The small molecule below binds the protein below.
Small molecule (SMILES): Cc1cc(CCCCCCCOc2ccc(C3=NCCO3)cc2)on1

Sequence of chain 4.C:
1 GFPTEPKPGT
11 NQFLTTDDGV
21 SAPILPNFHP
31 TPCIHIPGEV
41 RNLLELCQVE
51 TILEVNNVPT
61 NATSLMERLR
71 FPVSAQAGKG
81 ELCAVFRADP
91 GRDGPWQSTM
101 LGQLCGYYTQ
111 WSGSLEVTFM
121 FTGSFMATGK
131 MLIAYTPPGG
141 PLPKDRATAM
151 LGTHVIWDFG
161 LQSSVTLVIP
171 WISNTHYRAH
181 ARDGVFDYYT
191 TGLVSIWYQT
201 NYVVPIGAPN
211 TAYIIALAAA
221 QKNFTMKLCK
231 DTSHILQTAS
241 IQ

Binding-site contacts:
Ligand atom C2B contacts residue TRP203 of chain 4.A at 4.1 Å (hydrophobic).
Ligand atom C6C contacts residue TYR201 of chain 4.A at 4.0 Å (hydrophobic).
Ligand atom C4B contacts residue ASN228 of chain 4.A at 4.0 Å.
Ligand atom N3A contacts residue ASP112 of chain 4.A at 2.8 Å (salt-bridge).
Ligand atom C4 contacts residue ILE24 of chain 4.C at 4.0 Å (hydrophobic).
Ligand atom C5 contacts residue PHE233 of chain 4.A at 3.9 Å (hydrophobic).
Ligand atom C31 contacts residue ILE24 of chain 4.C at 3.6 Å (hydrophobic).
Ligand atom C5 contacts residue PHE155 of chain 4.A at 3.9 Å (hydrophobic).
Ligand atom C4C contacts residue PHE135 of chain 4.A at 3.7 Å (hydrophobic).
Ligand atom C4C contacts residue VAL192 of chain 4.A at 3.5 Å (hydrophobic).
Ligand atom C4A contacts residue ASP112 of chain 4.A at 3.0 Å.
Ligand atom O1B contacts residue TYR201 of chain 4.A at 3.4 Å.
Ligand atom N2 contacts residue PHE233 of chain 4.A at 3.8 Å.
Ligand atom O1A contacts residue ASN228 of chain 4.A at 3.7 Å.
Ligand atom C4A contacts residue THR114 of chain 4.A at 3.6 Å.
Ligand atom C5B contacts residue ASP112 of chain 4.A at 3.9 Å.
Ligand atom C31 contacts residue PRO177 of chain 4.A at 3.9 Å (hydrophobic).
Ligand atom C5B contacts residue ILE111 of chain 4.A at 4.0 Å (hydrophobic).
Ligand atom N2 contacts residue PHE155 of chain 4.A at 3.6 Å.
Ligand atom C4B contacts residue TRP203 of chain 4.A at 3.6 Å (hydrophobic).
Ligand atom C2B contacts residue TYR201 of chain 4.A at 3.4 Å (hydrophobic).
Ligand atom C7C contacts residue MET230 of chain 4.A at 4.1 Å (hydrophobic).
Ligand atom O1 contacts residue PHE233 of chain 4.A at 3.1 Å.
Ligand atom C31 contacts residue VAL179 of chain 4.A at 3.5 Å (hydrophobic).
Ligand atom C3B contacts residue TRP203 of chain 4.A at 3.2 Å (hydrophobic).
Ligand atom C2A contacts residue TRP203 of chain 4.A at 3.6 Å (hydrophobic).
Ligand atom C2C contacts residue VAL192 of chain 4.A at 3.7 Å (hydrophobic).
Ligand atom O1A contacts residue TRP203 of chain 4.A at 3.3 Å.
Ligand atom C5C contacts residue PHE135 of chain 4.A at 3.5 Å (hydrophobic).
Ligand atom O1 contacts residue PHE155 of chain 4.A at 3.5 Å.
Ligand atom C4 contacts residue VAL190 of chain 4.A at 3.8 Å (hydrophobic).
Ligand atom C5B contacts residue ILE113 of chain 4.A at 3.5 Å (hydrophobic).
Ligand atom C3C contacts residue PHE135 of chain 4.A at 3.8 Å (hydrophobic).
Ligand atom C6B contacts residue ILE113 of chain 4.A at 4.0 Å (hydrophobic).
Ligand atom C5A contacts residue ASN228 of chain 4.A at 4.0 Å.
Ligand atom C3 contacts residue PHE155 of chain 4.A at 4.0 Å (hydrophobic).
Ligand atom N3A contacts residue ILE113 of chain 4.A at 3.7 Å.
Ligand atom C5C contacts residue ILE111 of chain 4.A at 3.7 Å (hydrophobic).
Ligand atom C3B contacts residue ASN228 of chain 4.A at 4.0 Å.
Ligand atom O1B contacts residue MET230 of chain 4.A at 4.0 Å.

Sequence of chain 5.C:
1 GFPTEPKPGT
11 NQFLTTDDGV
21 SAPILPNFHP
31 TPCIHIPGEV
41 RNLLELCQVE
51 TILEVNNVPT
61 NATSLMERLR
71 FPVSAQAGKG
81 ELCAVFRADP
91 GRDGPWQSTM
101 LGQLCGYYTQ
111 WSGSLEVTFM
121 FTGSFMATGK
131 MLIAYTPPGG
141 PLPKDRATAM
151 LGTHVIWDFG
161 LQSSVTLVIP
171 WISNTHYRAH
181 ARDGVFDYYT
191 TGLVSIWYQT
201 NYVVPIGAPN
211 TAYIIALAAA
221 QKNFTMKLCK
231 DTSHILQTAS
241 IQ

Sequence of chain 4.A:
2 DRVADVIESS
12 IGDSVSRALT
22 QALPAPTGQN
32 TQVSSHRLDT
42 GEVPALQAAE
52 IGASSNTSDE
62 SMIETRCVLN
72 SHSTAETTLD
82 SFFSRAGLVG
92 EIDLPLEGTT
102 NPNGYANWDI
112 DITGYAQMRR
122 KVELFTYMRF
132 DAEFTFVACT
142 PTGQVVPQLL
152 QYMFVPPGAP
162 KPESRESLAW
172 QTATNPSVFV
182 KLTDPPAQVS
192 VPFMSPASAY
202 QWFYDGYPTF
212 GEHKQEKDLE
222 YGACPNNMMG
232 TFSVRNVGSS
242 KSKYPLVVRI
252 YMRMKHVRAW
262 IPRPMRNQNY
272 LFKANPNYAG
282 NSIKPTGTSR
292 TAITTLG